Sequence of chain 13.A:
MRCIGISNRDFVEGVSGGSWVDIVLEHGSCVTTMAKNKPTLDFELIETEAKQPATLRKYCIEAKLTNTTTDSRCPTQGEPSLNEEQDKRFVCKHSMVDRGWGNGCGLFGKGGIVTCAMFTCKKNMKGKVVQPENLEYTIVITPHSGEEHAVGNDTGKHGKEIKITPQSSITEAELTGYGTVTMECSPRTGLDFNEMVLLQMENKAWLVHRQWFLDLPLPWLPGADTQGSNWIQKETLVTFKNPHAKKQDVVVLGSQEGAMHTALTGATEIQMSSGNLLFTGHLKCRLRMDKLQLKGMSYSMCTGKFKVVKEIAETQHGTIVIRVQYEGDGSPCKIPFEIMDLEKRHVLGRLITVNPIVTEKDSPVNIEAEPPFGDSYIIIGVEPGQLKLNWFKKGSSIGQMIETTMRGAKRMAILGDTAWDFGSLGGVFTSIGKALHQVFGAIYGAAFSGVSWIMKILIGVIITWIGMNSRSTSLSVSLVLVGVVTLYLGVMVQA

Binding-site contacts:
Ligand atom C5 contacts residue HIS149 of chain 13.A at 3.6 Å.
Ligand atom O5 contacts residue GLY156 of chain 13.A at 4.2 Å.
Ligand atom C1 contacts residue HIS158 of chain 13.A at 4.1 Å.
Ligand atom C2 contacts residue ASN153 of chain 13.A at 2.6 Å.
Ligand atom C3 contacts residue ASN153 of chain 13.A at 3.9 Å.
Ligand atom C5 contacts residue HIS158 of chain 13.A at 4.4 Å.
Ligand atom C8 contacts residue GLY102 of chain 47.A at 3.6 Å.
Ligand atom C3 contacts residue HIS149 of chain 13.A at 4.0 Å.
Ligand atom N2 contacts residue HIS149 of chain 13.A at 4.3 Å.
Ligand atom C7 contacts residue HIS149 of chain 13.A at 4.3 Å.
Ligand atom N2 contacts residue ASN153 of chain 13.A at 3.1 Å (h-bond).
Ligand atom O6 contacts residue HIS149 of chain 13.A at 3.2 Å.
Ligand atom C1 contacts residue ASN153 of chain 13.A at 1.4 Å.
Ligand atom O3 contacts residue HIS149 of chain 13.A at 4.0 Å.
Ligand atom C1 contacts residue HIS149 of chain 13.A at 3.5 Å.
Ligand atom O6 contacts residue HIS158 of chain 13.A at 4.2 Å.
Ligand atom O5 contacts residue ASN153 of chain 13.A at 2.2 Å (h-bond).
Ligand atom O5 contacts residue HIS149 of chain 13.A at 3.6 Å.
Ligand atom C5 contacts residue ASN153 of chain 13.A at 3.6 Å.
Ligand atom C7 contacts residue ASN153 of chain 13.A at 4.1 Å.
Ligand atom O7 contacts residue HIS149 of chain 13.A at 3.3 Å.
Ligand atom C5 contacts residue GLY156 of chain 13.A at 4.3 Å.
Ligand atom C6 contacts residue GLY156 of chain 13.A at 4.0 Å.
Ligand atom C2 contacts residue HIS149 of chain 13.A at 3.5 Å.
Ligand atom O5 contacts residue HIS158 of chain 13.A at 3.4 Å.
Ligand atom C8 contacts residue ASN153 of chain 13.A at 4.4 Å.
Ligand atom C6 contacts residue HIS149 of chain 13.A at 4.3 Å.
Ligand atom O5 contacts residue THR155 of chain 13.A at 3.4 Å (h-bond).
Ligand atom O4 contacts residue HIS149 of chain 13.A at 4.3 Å.
Ligand atom C4 contacts residue ASN153 of chain 13.A at 4.2 Å.
Ligand atom C4 contacts residue HIS149 of chain 13.A at 3.4 Å.
Ligand atom C6 contacts residue HIS158 of chain 13.A at 4.2 Å.
Ligand atom C1 contacts residue THR155 of chain 13.A at 3.3 Å.
Ligand atom C5 contacts residue THR155 of chain 13.A at 4.0 Å.

Sequence of chain 47.A:
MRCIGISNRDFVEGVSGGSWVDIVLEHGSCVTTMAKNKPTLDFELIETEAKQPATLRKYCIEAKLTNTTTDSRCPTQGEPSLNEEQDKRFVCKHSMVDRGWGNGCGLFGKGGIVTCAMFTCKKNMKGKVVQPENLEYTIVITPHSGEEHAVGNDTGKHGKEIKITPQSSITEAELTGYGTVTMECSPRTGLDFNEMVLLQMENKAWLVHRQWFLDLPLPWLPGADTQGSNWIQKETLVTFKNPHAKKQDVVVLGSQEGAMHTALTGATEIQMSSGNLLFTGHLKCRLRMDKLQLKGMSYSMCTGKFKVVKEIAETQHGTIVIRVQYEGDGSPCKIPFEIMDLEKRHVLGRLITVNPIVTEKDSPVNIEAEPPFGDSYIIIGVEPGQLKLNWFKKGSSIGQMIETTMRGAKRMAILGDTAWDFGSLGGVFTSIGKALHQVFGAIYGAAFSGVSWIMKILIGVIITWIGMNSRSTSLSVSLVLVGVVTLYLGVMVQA

This protein binds this small molecule.
Small molecule (SMILES): CC(=O)N[C@H]1[C@H](O[C@H]2[C@H](O)[C@@H](NC(C)=O)CO[C@@H]2CO)O[C@H](CO)[C@@H](O)[C@@H]1O